The protein below binds the small molecule below.
Small molecule (SMILES): CC(C)C[C@H](NC(=O)CN)C(=O)N[C@H](C(=O)N[C@H](C(=O)NCC(=O)N[C@@H](CO)C(=O)N[C@@H](CC(C)C)C(=O)N[C@@H](CCCN=C(N)N)C(=O)NCC=O)C(C)C)[C@@H](C)O

Binding-site contacts:
Ligand atom OG1 contacts residue ILE39 of chain 1.A at 3.5 Å.
Ligand atom CD contacts residue LEU52 of chain 1.A at 3.5 Å (hydrophobic).
Ligand atom O contacts residue ARG50 of chain 1.A at 3.6 Å.
Ligand atom CB contacts residue ARG50 of chain 1.A at 3.7 Å.
Ligand atom CA contacts residue ASP258 of chain 1.A at 3.7 Å.
Ligand atom O contacts residue ARG43 of chain 1.A at 3.0 Å (salt-bridge).
Ligand atom CA contacts residue ARG49 of chain 1.A at 3.5 Å.
Ligand atom NH2 contacts residue ARG50 of chain 1.A at 3.3 Å (salt-bridge).
Ligand atom CD2 contacts residue ASP258 of chain 1.A at 3.5 Å.
Ligand atom C contacts residue ILE39 of chain 1.A at 3.6 Å (hydrophobic).
Ligand atom C contacts residue ASP258 of chain 1.A at 3.6 Å.
Ligand atom C contacts residue ARG49 of chain 1.A at 3.4 Å.
Ligand atom NH1 contacts residue ASP228 of chain 1.A at 2.7 Å (salt-bridge).
Ligand atom N contacts residue ILE39 of chain 1.A at 3.7 Å.
Ligand atom CB contacts residue ASP258 of chain 1.A at 3.5 Å.
Ligand atom N contacts residue ARG49 of chain 1.A at 3.6 Å.
Ligand atom N contacts residue ASP258 of chain 1.A at 2.8 Å (salt-bridge).
Ligand atom CA contacts residue ASP258 of chain 1.A at 3.7 Å.
Ligand atom CB contacts residue ASP258 of chain 1.A at 3.7 Å.
Ligand atom NE contacts residue ASP53 of chain 1.A at 3.7 Å.
Ligand atom O contacts residue ARG49 of chain 1.A at 3.1 Å (salt-bridge).
Ligand atom OG1 contacts residue MET259 of chain 1.A at 2.8 Å (h-bond).
Ligand atom CB contacts residue MET259 of chain 1.A at 3.8 Å (hydrophobic).
Ligand atom CB contacts residue ILE39 of chain 1.A at 3.6 Å (hydrophobic).
Ligand atom N contacts residue ARG49 of chain 1.A at 3.6 Å.
Ligand atom O contacts residue ARG43 of chain 1.A at 3.1 Å (salt-bridge).
Ligand atom N contacts residue ASP258 of chain 1.A at 2.9 Å (salt-bridge).
Ligand atom CG2 contacts residue ALA42 of chain 1.A at 3.7 Å (hydrophobic).
Ligand atom O contacts residue ILE39 of chain 1.A at 3.6 Å.
Ligand atom CD2 contacts residue ARG43 of chain 1.A at 3.7 Å.
Ligand atom CG2 contacts residue MET259 of chain 1.A at 3.7 Å (hydrophobic).
Ligand atom CD contacts residue ARG50 of chain 1.A at 3.6 Å.
Ligand atom CA contacts residue ARG50 of chain 1.A at 3.5 Å.
Ligand atom OG1 contacts residue ASP258 of chain 1.A at 3.3 Å.
Ligand atom N contacts residue ASP258 of chain 1.A at 3.0 Å (salt-bridge).
Ligand atom N contacts residue ARG49 of chain 1.A at 3.0 Å (salt-bridge).
Ligand atom CB contacts residue ARG49 of chain 1.A at 3.5 Å.
Ligand atom NH1 contacts residue THR246 of chain 1.A at 3.0 Å (h-bond).
Ligand atom C contacts residue ASP258 of chain 1.A at 3.7 Å.
Ligand atom CA contacts residue ASP258 of chain 1.A at 3.5 Å.

Sequence of chain 1.A:
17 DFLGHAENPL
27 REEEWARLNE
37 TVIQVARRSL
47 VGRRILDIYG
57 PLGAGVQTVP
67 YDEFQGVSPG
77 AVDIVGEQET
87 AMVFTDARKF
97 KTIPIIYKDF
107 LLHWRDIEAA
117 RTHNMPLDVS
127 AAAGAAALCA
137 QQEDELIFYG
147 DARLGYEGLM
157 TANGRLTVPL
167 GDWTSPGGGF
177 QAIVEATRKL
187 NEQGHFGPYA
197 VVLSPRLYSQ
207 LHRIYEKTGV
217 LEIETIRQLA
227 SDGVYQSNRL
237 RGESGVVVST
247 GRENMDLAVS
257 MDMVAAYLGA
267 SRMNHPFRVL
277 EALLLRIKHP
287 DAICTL